Sequence of chain 1.C:
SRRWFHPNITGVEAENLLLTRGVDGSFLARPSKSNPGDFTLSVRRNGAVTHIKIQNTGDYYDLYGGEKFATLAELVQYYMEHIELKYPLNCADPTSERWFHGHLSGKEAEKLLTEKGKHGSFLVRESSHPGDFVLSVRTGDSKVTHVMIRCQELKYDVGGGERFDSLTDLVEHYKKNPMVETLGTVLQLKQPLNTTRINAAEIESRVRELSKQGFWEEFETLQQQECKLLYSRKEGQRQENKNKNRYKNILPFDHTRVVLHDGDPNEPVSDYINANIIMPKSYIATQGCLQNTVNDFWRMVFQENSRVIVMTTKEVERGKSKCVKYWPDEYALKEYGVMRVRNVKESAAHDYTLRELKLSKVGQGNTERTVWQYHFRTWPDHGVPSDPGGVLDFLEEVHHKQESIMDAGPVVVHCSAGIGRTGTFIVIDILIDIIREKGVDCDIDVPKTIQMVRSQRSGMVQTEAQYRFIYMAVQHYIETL

Binding-site contacts:
Ligand atom CL1 contacts residue GLN496 of chain 1.C at 3.7 Å.
Ligand atom N14 contacts residue THR109 of chain 1.C at 2.3 Å (h-bond).
Ligand atom C3 contacts residue ARG112 of chain 1.C at 3.3 Å.
Ligand atom C10 contacts residue THR219 of chain 1.C at 3.5 Å.
Ligand atom N14 contacts residue SER110 of chain 1.C at 3.6 Å.
Ligand atom N20 contacts residue GLU251 of chain 1.C at 2.7 Å (salt-bridge).
Ligand atom CL1 contacts residue GLN258 of chain 1.C at 3.7 Å.
Ligand atom N6 contacts residue ARG112 of chain 1.C at 3.0 Å (salt-bridge).
Ligand atom C10 contacts residue HIS115 of chain 1.C at 3.6 Å.
Ligand atom C19 contacts residue GLU251 of chain 1.C at 3.7 Å.
Ligand atom CL2 contacts residue GLN496 of chain 1.C at 3.7 Å.
Ligand atom C15 contacts residue PHE114 of chain 1.C at 3.4 Å (hydrophobic).
Ligand atom C5 contacts residue ARG112 of chain 1.C at 3.6 Å.
Ligand atom C10 contacts residue ARG112 of chain 1.C at 3.6 Å.
Ligand atom N14 contacts residue GLU111 of chain 1.C at 2.6 Å (salt-bridge).
Ligand atom N18 contacts residue THR254 of chain 1.C at 3.5 Å.
Ligand atom C13 contacts residue GLU250 of chain 1.C at 3.0 Å.
Ligand atom C11 contacts residue GLU111 of chain 1.C at 3.7 Å.
Ligand atom S4 contacts residue ARG112 of chain 1.C at 3.4 Å (salt-bridge).
Ligand atom C13 contacts residue THR109 of chain 1.C at 3.0 Å.
Ligand atom C23 contacts residue ARG112 of chain 1.C at 3.6 Å.
Ligand atom N14 contacts residue THR254 of chain 1.C at 3.1 Å (h-bond).
Ligand atom N20 contacts residue LEU255 of chain 1.C at 3.3 Å (h-bond).
Ligand atom C12 contacts residue PHE114 of chain 1.C at 3.2 Å (hydrophobic).
Ligand atom C23 contacts residue LYS493 of chain 1.C at 3.4 Å.
Ligand atom N18 contacts residue THR220 of chain 1.C at 3.6 Å.
Ligand atom N14 contacts residue PHE114 of chain 1.C at 3.6 Å (h-bond).
Ligand atom C22 contacts residue ARG112 of chain 1.C at 3.4 Å.
Ligand atom N18 contacts residue GLU251 of chain 1.C at 3.7 Å.
Ligand atom C16 contacts residue THR254 of chain 1.C at 3.7 Å.
Ligand atom C21 contacts residue PRO492 of chain 1.C at 3.7 Å (hydrophobic).
Ligand atom C2 contacts residue ARG112 of chain 1.C at 3.7 Å.
Ligand atom C19 contacts residue THR254 of chain 1.C at 3.5 Å.
Ligand atom C13 contacts residue GLU111 of chain 1.C at 3.7 Å.
Ligand atom C11 contacts residue PHE114 of chain 1.C at 3.0 Å (hydrophobic).
Ligand atom C8 contacts residue THR220 of chain 1.C at 3.7 Å.
Ligand atom C21 contacts residue ARG112 of chain 1.C at 3.4 Å.
Ligand atom S4 contacts residue LEU255 of chain 1.C at 3.7 Å.
Ligand atom C13 contacts residue PHE114 of chain 1.C at 2.9 Å (hydrophobic).
Ligand atom C11 contacts residue ARG112 of chain 1.C at 3.6 Å.

A small-molecule ligand and the protein it binds are described below.
Small molecule (SMILES): CC1(CN)CCN(c2cnc(Sc3cccc(Cl)c3Cl)c(N)n2)CC1